Sequence of chain 1.A:
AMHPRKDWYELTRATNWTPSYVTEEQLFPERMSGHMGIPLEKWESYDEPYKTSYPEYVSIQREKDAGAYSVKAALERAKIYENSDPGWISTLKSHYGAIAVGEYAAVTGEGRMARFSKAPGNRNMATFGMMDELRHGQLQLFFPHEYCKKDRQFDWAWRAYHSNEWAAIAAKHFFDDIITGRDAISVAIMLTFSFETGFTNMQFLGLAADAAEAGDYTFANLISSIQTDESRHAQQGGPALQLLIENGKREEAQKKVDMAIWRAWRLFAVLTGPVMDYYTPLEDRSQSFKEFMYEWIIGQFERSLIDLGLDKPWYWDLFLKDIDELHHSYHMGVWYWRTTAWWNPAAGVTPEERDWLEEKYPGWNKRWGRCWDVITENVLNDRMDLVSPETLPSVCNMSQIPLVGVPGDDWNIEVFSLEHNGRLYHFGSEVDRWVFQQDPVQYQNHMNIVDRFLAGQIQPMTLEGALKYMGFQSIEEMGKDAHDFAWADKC

The small molecule below binds the protein below.
Small molecule (SMILES): O=[N+]([O-])c1ccc(O)cc1

Binding-site contacts:
Ligand atom C1 contacts residue PHE176 of chain 1.A at 4.1 Å (hydrophobic).
Ligand atom OH contacts residue FE1 of chain 1.F at 2.6 Å.
Ligand atom N1 contacts residue ILE100 of chain 1.A at 4.2 Å.
Ligand atom C5 contacts residue GLU197 of chain 1.A at 4.0 Å.
Ligand atom N1 contacts residue GLY103 of chain 1.A at 3.7 Å.
Ligand atom OH contacts residue GLU231 of chain 1.A at 3.0 Å (salt-bridge).
Ligand atom C3 contacts residue FE1 of chain 1.F at 3.4 Å.
Ligand atom C6 contacts residue ALA107 of chain 1.A at 3.7 Å (hydrophobic).
Ligand atom C6 contacts residue GLY103 of chain 1.A at 3.9 Å.
Ligand atom C5 contacts residue FE1 of chain 1.E at 3.9 Å.
Ligand atom C1 contacts residue GLY103 of chain 1.A at 4.2 Å.
Ligand atom O3 contacts residue ILE100 of chain 1.A at 3.2 Å.
Ligand atom C3 contacts residue GLU104 of chain 1.A at 3.3 Å.
Ligand atom C5 contacts residue GLU134 of chain 1.A at 3.8 Å.
Ligand atom C4 contacts residue GLU134 of chain 1.A at 3.8 Å.
Ligand atom N1 contacts residue GLU104 of chain 1.A at 3.8 Å.
Ligand atom C5 contacts residue FE1 of chain 1.F at 3.8 Å.
Ligand atom C4 contacts residue GLU231 of chain 1.A at 4.1 Å.
Ligand atom C4 contacts residue FE1 of chain 1.E at 3.3 Å.
Ligand atom O3 contacts residue ALA99 of chain 1.A at 4.2 Å.
Ligand atom O2 contacts residue TYR162 of chain 1.A at 4.1 Å.
Ligand atom N1 contacts residue PHE176 of chain 1.A at 3.1 Å.
Ligand atom C6 contacts residue ILE180 of chain 1.A at 4.1 Å (hydrophobic).
Ligand atom O2 contacts residue GLY103 of chain 1.A at 3.1 Å.
Ligand atom C4 contacts residue FE1 of chain 1.F at 3.0 Å.
Ligand atom C4 contacts residue GLU197 of chain 1.A at 4.0 Å.
Ligand atom C1 contacts residue GLU104 of chain 1.A at 4.1 Å.
Ligand atom C2 contacts residue GLU104 of chain 1.A at 3.6 Å.
Ligand atom O2 contacts residue PHE176 of chain 1.A at 2.9 Å.
Ligand atom OH contacts residue FE1 of chain 1.E at 2.0 Å.
Ligand atom C4 contacts residue GLU104 of chain 1.A at 3.3 Å.
Ligand atom OH contacts residue GLU104 of chain 1.A at 3.7 Å.
Ligand atom C5 contacts residue GLU104 of chain 1.A at 3.7 Å.
Ligand atom O3 contacts residue PHE176 of chain 1.A at 3.1 Å.
Ligand atom C5 contacts residue ALA107 of chain 1.A at 3.5 Å (hydrophobic).
Ligand atom OH contacts residue GLU197 of chain 1.A at 3.1 Å (salt-bridge).
Ligand atom OH contacts residue GLU134 of chain 1.A at 3.0 Å (salt-bridge).
Ligand atom O2 contacts residue GLU104 of chain 1.A at 3.6 Å.
Ligand atom C1 contacts residue PHE196 of chain 1.A at 4.2 Å (hydrophobic).
Ligand atom C6 contacts residue GLU104 of chain 1.A at 4.0 Å.